Sequence of chain 2.A:
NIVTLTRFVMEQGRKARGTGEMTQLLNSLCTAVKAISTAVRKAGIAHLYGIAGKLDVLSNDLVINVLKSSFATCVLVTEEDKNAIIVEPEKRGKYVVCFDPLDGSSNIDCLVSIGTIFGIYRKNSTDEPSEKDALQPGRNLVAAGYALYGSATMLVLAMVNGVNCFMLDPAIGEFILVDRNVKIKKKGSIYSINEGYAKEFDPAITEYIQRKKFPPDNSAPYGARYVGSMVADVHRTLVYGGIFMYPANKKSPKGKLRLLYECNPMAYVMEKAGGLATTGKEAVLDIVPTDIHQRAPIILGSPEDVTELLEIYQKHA

Sequence of chain 2.B:
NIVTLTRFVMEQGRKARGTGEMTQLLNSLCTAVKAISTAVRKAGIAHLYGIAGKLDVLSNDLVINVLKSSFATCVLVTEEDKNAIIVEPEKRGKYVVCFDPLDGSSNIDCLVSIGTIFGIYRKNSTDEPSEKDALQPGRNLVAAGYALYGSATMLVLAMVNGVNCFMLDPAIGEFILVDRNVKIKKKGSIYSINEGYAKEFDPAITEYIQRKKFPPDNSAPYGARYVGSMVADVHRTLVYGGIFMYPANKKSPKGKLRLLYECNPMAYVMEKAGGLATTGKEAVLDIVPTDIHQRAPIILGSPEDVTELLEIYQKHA

Binding-site contacts:
Ligand atom O6P contacts residue ARG243 of chain 2.A at 3.8 Å.
Ligand atom C1 contacts residue GLY122 of chain 2.B at 3.8 Å.
Ligand atom O3 contacts residue MET248 of chain 2.B at 2.8 Å (h-bond).
Ligand atom O4 contacts residue MET248 of chain 2.B at 3.4 Å (h-bond).
Ligand atom O6P contacts residue TYR244 of chain 2.B at 2.4 Å (h-bond).
Ligand atom P2 contacts residue TYR264 of chain 2.B at 3.8 Å.
Ligand atom C6 contacts residue TYR264 of chain 2.B at 3.9 Å (hydrophobic).
Ligand atom O3P contacts residue GLU97 of chain 2.B at 3.9 Å.
Ligand atom O4P contacts residue ASN212 of chain 2.B at 3.8 Å.
Ligand atom C1 contacts residue ASP121 of chain 2.B at 3.7 Å.
Ligand atom C6 contacts residue LYS274 of chain 2.B at 3.8 Å.
Ligand atom O3 contacts residue ASP121 of chain 2.B at 2.9 Å (salt-bridge).
Ligand atom O5P contacts residue LYS274 of chain 2.B at 3.8 Å.
Ligand atom C6 contacts residue TYR244 of chain 2.B at 3.4 Å (hydrophobic).
Ligand atom P2 contacts residue LYS274 of chain 2.B at 3.9 Å.
Ligand atom O3 contacts residue GLY246 of chain 2.B at 3.9 Å.
Ligand atom P2 contacts residue TYR244 of chain 2.B at 3.7 Å.
Ligand atom C5 contacts residue LYS274 of chain 2.B at 3.7 Å.
Ligand atom O1P contacts residue TL1 of chain 2.H at 3.1 Å.
Ligand atom O6 contacts residue TYR264 of chain 2.B at 3.8 Å.
Ligand atom O3P contacts residue TL1 of chain 2.J at 3.9 Å.
Ligand atom C4 contacts residue MET248 of chain 2.B at 3.6 Å (hydrophobic).
Ligand atom O3 contacts residue SER247 of chain 2.B at 3.5 Å.
Ligand atom O1P contacts residue ASP121 of chain 2.B at 3.8 Å.
Ligand atom O1 contacts residue LYS274 of chain 2.B at 3.6 Å.
Ligand atom C3 contacts residue MET248 of chain 2.B at 3.4 Å (hydrophobic).
Ligand atom O5 contacts residue LYS274 of chain 2.B at 3.0 Å (salt-bridge).
Ligand atom O6P contacts residue ASN212 of chain 2.B at 3.2 Å (h-bond).
Ligand atom O6 contacts residue LYS274 of chain 2.B at 2.9 Å (salt-bridge).
Ligand atom O5P contacts residue TYR215 of chain 2.B at 2.9 Å (h-bond).
Ligand atom P1 contacts residue TL1 of chain 2.H at 3.9 Å.
Ligand atom O2P contacts residue SER123 of chain 2.B at 3.9 Å.
Ligand atom O1P contacts residue SER123 of chain 2.B at 3.6 Å (h-bond).
Ligand atom O4P contacts residue ARG243 of chain 2.A at 2.8 Å (salt-bridge).
Ligand atom O1P contacts residue GLY122 of chain 2.B at 3.1 Å (h-bond).
Ligand atom O6P contacts residue TYR264 of chain 2.B at 3.5 Å.
Ligand atom O5P contacts residue TYR264 of chain 2.B at 2.8 Å (h-bond).
Ligand atom O4 contacts residue PHE262 of chain 2.B at 3.8 Å.
Ligand atom C4 contacts residue GLY246 of chain 2.B at 3.7 Å.
Ligand atom O2P contacts residue SER124 of chain 2.B at 3.7 Å.

The small molecule below binds the protein below.
Small molecule (SMILES): O=P(O)(O)OC[C@@H]1O[C@H](COP(=O)(O)O)[C@@H](O)[C@@H]1O